Sequence of chain 1.B:
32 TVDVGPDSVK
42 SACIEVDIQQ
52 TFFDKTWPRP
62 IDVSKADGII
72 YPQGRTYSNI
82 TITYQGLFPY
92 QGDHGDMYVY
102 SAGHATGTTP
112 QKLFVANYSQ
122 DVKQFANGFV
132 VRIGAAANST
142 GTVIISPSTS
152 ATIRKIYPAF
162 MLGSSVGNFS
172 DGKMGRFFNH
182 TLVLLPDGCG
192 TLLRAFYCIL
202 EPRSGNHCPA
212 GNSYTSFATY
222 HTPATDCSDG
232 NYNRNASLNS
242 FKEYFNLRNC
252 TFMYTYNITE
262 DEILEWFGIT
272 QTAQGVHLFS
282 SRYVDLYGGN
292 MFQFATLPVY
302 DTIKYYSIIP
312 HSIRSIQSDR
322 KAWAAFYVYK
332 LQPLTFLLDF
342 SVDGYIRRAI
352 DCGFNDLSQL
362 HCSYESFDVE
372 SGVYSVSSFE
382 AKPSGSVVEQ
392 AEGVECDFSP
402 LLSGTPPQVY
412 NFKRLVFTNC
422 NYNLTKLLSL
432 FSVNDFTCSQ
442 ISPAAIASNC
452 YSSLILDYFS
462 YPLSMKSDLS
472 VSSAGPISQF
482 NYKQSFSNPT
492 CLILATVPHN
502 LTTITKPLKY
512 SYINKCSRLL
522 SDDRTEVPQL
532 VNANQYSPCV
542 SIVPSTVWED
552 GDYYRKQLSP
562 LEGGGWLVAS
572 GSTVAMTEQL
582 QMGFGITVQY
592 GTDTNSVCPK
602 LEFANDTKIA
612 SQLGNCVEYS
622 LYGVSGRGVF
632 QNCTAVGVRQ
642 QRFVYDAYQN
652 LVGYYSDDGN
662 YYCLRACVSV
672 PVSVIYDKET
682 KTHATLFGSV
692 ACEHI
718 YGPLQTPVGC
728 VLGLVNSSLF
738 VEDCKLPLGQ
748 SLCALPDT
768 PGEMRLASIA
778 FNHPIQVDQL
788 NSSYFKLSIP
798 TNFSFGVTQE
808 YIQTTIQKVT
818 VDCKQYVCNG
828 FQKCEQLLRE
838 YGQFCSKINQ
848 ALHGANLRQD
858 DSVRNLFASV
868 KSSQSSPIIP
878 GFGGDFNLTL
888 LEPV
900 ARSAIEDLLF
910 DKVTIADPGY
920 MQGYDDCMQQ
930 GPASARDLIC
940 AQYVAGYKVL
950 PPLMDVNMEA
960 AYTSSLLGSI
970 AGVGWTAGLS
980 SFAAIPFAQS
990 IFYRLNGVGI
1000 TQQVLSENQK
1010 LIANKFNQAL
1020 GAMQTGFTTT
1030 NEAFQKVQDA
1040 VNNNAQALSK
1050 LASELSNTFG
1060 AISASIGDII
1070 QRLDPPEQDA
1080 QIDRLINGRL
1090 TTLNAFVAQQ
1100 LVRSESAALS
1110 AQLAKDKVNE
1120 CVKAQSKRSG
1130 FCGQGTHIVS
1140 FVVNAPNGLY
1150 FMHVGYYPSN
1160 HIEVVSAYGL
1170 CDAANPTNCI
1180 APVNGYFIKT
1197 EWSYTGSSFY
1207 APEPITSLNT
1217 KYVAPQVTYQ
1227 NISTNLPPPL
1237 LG

A protein and the small-molecule ligand that binds it are described below.
Small molecule (SMILES): CC(=O)N[C@@H]1[C@@H](O)[C@H](O)[C@@H](CO)O[C@H]1O

Binding-site contacts:
Ligand atom O7 contacts residue ASN606 of chain 1.B at 3.8 Å.
Ligand atom C3 contacts residue ASN606 of chain 1.B at 3.8 Å.
Ligand atom C8 contacts residue ASN606 of chain 1.B at 4.4 Å.
Ligand atom C6 contacts residue ASN606 of chain 1.B at 4.5 Å.
Ligand atom O5 contacts residue ASN606 of chain 1.B at 2.5 Å (h-bond).
Ligand atom C2 contacts residue ASN606 of chain 1.B at 2.5 Å.
Ligand atom C1 contacts residue ASN606 of chain 1.B at 1.5 Å.
Ligand atom C7 contacts residue ASN606 of chain 1.B at 3.4 Å.
Ligand atom C5 contacts residue ASN606 of chain 1.B at 3.8 Å.
Ligand atom N2 contacts residue ASN606 of chain 1.B at 2.8 Å (h-bond).
Ligand atom C4 contacts residue ASN606 of chain 1.B at 4.3 Å.